Sequence of chain 1.A:
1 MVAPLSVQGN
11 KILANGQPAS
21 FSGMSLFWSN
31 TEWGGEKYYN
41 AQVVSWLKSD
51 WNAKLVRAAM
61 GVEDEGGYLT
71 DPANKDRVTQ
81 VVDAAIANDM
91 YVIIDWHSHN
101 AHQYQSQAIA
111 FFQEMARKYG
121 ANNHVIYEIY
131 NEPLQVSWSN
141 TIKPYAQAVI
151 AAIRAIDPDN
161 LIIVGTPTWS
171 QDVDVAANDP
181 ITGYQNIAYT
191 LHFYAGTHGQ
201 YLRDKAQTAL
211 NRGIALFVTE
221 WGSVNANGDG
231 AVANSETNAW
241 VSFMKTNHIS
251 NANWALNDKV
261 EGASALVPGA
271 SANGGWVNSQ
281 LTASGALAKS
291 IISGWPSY

Binding-site contacts:
Ligand atom C2 contacts residue RBH1 of chain 1.B at 2.4 Å.
Ligand atom C4 contacts residue ASP64 of chain 1.A at 3.4 Å.
Ligand atom C5 contacts residue RBH1 of chain 1.B at 2.7 Å.
Ligand atom C4 contacts residue HIS99 of chain 1.A at 4.2 Å.
Ligand atom C3 contacts residue HIS99 of chain 1.A at 3.7 Å.
Ligand atom O3 contacts residue RBH1 of chain 1.B at 4.3 Å.
Ligand atom O4 contacts residue HIS99 of chain 1.A at 3.5 Å.
Ligand atom O4 contacts residue RBH1 of chain 1.B at 4.3 Å.
Ligand atom O4 contacts residue ASP64 of chain 1.A at 2.6 Å (salt-bridge).
Ligand atom O4 contacts residue TRP28 of chain 1.A at 4.2 Å.
Ligand atom C5 contacts residue TRP28 of chain 1.A at 4.2 Å (hydrophobic).
Ligand atom O2 contacts residue RBH1 of chain 1.B at 2.9 Å (h-bond).
Ligand atom O5 contacts residue RBH1 of chain 1.B at 2.1 Å (h-bond).
Ligand atom C3 contacts residue RBH1 of chain 1.B at 2.9 Å.
Ligand atom O3 contacts residue HIS99 of chain 1.A at 3.5 Å.
Ligand atom C5 contacts residue TRP33 of chain 1.A at 4.2 Å (hydrophobic).
Ligand atom C5 contacts residue ASP64 of chain 1.A at 3.4 Å.
Ligand atom C1 contacts residue RBH1 of chain 1.B at 1.4 Å.
Ligand atom C4 contacts residue RBH1 of chain 1.B at 3.4 Å.

A small-molecule ligand and the protein it binds are described below.
Small molecule (SMILES): O[C@@H]1[C@@H](O)[C@@H](O)OC[C@H]1O